This small molecule binds to this protein.
Small molecule (SMILES): CC(=O)N[C@@H]1[C@@H](O)[C@H](O)[C@@H](CO)O[C@H]1O

Binding-site contacts:
Ligand atom C7 contacts residue ASN276 of chain 1.A at 4.0 Å.
Ligand atom O7 contacts residue VAL334 of chain 1.A at 3.8 Å.
Ligand atom C7 contacts residue VAL334 of chain 1.A at 4.2 Å (hydrophobic).
Ligand atom O5 contacts residue ASN276 of chain 1.A at 2.4 Å (h-bond).
Ligand atom C1 contacts residue ASN276 of chain 1.A at 1.4 Å.
Ligand atom C7 contacts residue ALA279 of chain 1.A at 4.0 Å (hydrophobic).
Ligand atom C2 contacts residue ASN276 of chain 1.A at 2.5 Å.
Ligand atom C4 contacts residue ASN276 of chain 1.A at 4.2 Å.
Ligand atom O7 contacts residue ALA279 of chain 1.A at 3.7 Å.
Ligand atom C8 contacts residue ALA279 of chain 1.A at 4.4 Å (hydrophobic).
Ligand atom N2 contacts residue ASN276 of chain 1.A at 2.9 Å (h-bond).
Ligand atom C5 contacts residue ASN276 of chain 1.A at 3.7 Å.
Ligand atom C8 contacts residue VAL334 of chain 1.A at 3.7 Å (hydrophobic).
Ligand atom C3 contacts residue ASN276 of chain 1.A at 3.8 Å.
Ligand atom O6 contacts residue ASN276 of chain 1.A at 4.0 Å.

Sequence of chain 1.A:
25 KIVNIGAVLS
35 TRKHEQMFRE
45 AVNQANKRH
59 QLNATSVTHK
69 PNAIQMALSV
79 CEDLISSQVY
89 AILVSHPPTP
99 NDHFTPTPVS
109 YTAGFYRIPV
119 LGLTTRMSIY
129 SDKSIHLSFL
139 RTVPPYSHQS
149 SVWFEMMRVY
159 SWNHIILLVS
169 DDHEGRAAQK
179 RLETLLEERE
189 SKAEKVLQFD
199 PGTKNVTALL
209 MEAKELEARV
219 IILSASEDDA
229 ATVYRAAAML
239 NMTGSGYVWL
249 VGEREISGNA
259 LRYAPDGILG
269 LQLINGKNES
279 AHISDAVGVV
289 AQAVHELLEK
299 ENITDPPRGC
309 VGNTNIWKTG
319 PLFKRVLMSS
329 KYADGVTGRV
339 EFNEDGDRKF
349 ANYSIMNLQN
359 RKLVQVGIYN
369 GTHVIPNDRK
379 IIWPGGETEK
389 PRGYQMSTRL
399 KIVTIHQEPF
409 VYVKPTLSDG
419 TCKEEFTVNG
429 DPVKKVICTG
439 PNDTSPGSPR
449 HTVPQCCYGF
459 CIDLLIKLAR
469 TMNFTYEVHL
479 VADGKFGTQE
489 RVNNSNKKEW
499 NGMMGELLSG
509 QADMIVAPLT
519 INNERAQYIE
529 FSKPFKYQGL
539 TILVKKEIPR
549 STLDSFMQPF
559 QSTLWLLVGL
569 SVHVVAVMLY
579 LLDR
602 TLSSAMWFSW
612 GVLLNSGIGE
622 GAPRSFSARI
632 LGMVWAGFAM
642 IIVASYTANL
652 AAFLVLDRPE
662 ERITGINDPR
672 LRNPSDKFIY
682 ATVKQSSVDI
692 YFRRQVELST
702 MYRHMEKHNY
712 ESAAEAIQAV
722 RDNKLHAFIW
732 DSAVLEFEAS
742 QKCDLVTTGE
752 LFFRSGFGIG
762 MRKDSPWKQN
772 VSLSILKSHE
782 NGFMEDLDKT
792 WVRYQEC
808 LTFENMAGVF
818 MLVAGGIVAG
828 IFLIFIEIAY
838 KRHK